This small molecule binds to this protein.
Small molecule (SMILES): NCCNC(=O)Nc1ccccc1

Sequence of chain 1.A:
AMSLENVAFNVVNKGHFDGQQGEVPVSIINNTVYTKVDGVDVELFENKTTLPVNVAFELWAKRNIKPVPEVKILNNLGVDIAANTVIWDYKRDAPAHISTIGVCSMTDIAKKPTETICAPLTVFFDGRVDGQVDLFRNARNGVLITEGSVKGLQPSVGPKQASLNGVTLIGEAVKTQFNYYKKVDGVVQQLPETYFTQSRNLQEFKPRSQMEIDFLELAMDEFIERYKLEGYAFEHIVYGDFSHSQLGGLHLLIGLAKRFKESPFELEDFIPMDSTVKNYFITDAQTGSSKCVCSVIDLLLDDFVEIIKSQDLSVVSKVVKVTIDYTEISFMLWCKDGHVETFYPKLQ

Binding-site contacts:
Ligand atom C10 contacts residue ILE99 of chain 2.A at 3.8 Å (hydrophobic).
Ligand atom C03 contacts residue ASP90 of chain 2.A at 3.3 Å.
Ligand atom N01 contacts residue VAL43 of chain 1.A at 3.7 Å.
Ligand atom C05 contacts residue PRO96 of chain 2.A at 3.4 Å (hydrophobic).
Ligand atom C02 contacts residue VAL43 of chain 1.A at 3.6 Å (hydrophobic).
Ligand atom C09 contacts residue HIS98 of chain 2.A at 3.8 Å.
Ligand atom C02 contacts residue ASP42 of chain 1.A at 3.6 Å.
Ligand atom N04 contacts residue ALA95 of chain 2.A at 3.5 Å.
Ligand atom C07 contacts residue PRO96 of chain 2.A at 4.0 Å (hydrophobic).
Ligand atom N01 contacts residue ASP90 of chain 2.A at 3.0 Å (salt-bridge).
Ligand atom C11 contacts residue ILE99 of chain 2.A at 3.5 Å (hydrophobic).
Ligand atom C09 contacts residue LEU52 of chain 2.A at 3.7 Å (hydrophobic).
Ligand atom C02 contacts residue ARG93 of chain 2.A at 3.8 Å.
Ligand atom C05 contacts residue ASP42 of chain 1.A at 3.6 Å.
Ligand atom C12 contacts residue ILE99 of chain 2.A at 4.0 Å (hydrophobic).
Ligand atom C02 contacts residue ASP90 of chain 2.A at 3.5 Å.
Ligand atom C12 contacts residue ASP42 of chain 1.A at 3.4 Å.
Ligand atom C10 contacts residue LEU52 of chain 2.A at 3.4 Å (hydrophobic).
Ligand atom N06 contacts residue ASP42 of chain 1.A at 3.6 Å.
Ligand atom C11 contacts residue ASP42 of chain 1.A at 3.9 Å.
Ligand atom N04 contacts residue ASP42 of chain 1.A at 2.9 Å (salt-bridge).
Ligand atom C02 contacts residue VAL41 of chain 1.A at 3.7 Å (hydrophobic).
Ligand atom O13 contacts residue VAL41 of chain 1.A at 3.3 Å.
Ligand atom C11 contacts residue THR51 of chain 2.A at 3.5 Å.
Ligand atom N01 contacts residue ARG93 of chain 2.A at 3.3 Å.
Ligand atom C11 contacts residue LEU52 of chain 2.A at 4.0 Å (hydrophobic).
Ligand atom C12 contacts residue THR51 of chain 2.A at 3.2 Å.
Ligand atom C08 contacts residue PRO96 of chain 2.A at 3.3 Å (hydrophobic).
Ligand atom O13 contacts residue PRO96 of chain 2.A at 2.3 Å (h-bond).
Ligand atom C05 contacts residue VAL41 of chain 1.A at 3.5 Å (hydrophobic).
Ligand atom N01 contacts residue PRO273 of chain 2.A at 3.8 Å.
Ligand atom C09 contacts residue PRO96 of chain 2.A at 4.0 Å (hydrophobic).
Ligand atom C03 contacts residue ASP42 of chain 1.A at 3.8 Å.
Ligand atom C05 contacts residue ALA95 of chain 2.A at 3.3 Å (hydrophobic).
Ligand atom O13 contacts residue ALA95 of chain 2.A at 3.7 Å.
Ligand atom C03 contacts residue ARG93 of chain 2.A at 3.4 Å.
Ligand atom N06 contacts residue VAL41 of chain 1.A at 3.8 Å.
Ligand atom C07 contacts residue VAL41 of chain 1.A at 4.0 Å (hydrophobic).
Ligand atom N01 contacts residue MET274 of chain 2.A at 3.7 Å.
Ligand atom N06 contacts residue ALA95 of chain 2.A at 3.6 Å.

Sequence of chain 2.A:
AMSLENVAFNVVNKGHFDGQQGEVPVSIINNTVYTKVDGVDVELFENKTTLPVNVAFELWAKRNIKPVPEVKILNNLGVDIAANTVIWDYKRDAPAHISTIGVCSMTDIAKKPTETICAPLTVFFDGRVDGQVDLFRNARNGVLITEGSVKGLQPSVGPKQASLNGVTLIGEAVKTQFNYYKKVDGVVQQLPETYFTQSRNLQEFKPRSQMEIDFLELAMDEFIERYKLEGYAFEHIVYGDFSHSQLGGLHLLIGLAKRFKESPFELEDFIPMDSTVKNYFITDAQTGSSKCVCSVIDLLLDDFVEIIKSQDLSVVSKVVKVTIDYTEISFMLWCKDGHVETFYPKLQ